Sequence of chain 1.B:
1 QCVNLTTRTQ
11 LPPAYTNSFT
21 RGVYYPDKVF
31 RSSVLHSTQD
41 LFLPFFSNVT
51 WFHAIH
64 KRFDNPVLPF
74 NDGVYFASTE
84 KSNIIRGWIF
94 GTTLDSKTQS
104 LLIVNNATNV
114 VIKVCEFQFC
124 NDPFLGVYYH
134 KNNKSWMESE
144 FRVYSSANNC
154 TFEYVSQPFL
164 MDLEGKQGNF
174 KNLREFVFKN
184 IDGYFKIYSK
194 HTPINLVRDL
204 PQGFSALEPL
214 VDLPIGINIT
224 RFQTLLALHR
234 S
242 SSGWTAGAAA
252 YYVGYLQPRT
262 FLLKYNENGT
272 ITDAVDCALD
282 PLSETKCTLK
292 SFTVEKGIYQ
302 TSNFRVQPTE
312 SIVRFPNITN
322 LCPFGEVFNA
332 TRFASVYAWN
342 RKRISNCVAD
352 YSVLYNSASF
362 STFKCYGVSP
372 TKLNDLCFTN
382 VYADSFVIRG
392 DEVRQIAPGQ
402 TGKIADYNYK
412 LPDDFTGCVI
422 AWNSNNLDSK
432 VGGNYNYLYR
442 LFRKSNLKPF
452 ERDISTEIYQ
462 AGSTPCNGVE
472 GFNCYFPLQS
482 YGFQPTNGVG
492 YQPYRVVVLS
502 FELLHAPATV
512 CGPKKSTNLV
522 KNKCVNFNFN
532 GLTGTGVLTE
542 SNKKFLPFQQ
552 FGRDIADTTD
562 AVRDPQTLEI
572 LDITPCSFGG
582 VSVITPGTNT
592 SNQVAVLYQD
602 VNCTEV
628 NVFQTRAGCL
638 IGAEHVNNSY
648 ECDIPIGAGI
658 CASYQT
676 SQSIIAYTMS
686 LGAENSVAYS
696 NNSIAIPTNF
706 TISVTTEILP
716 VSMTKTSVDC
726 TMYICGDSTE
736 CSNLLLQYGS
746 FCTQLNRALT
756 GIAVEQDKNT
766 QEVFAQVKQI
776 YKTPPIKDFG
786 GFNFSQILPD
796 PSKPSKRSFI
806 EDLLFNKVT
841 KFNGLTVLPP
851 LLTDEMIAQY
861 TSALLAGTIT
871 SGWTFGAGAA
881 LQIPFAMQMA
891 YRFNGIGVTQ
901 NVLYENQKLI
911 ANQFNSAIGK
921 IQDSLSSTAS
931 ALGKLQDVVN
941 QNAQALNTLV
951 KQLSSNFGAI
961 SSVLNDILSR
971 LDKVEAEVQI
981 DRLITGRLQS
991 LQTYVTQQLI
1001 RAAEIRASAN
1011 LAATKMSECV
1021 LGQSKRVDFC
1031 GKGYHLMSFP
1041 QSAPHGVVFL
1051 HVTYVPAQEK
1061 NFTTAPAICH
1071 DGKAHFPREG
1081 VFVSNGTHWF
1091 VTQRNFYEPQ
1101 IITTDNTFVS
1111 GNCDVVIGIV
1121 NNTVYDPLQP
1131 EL

Binding-site contacts:
Ligand atom C2 contacts residue ASN696 of chain 1.A at 2.5 Å.
Ligand atom C3 contacts residue ASN696 of chain 1.A at 3.6 Å.
Ligand atom O3 contacts residue ASP783 of chain 1.B at 3.5 Å (salt-bridge).
Ligand atom O5 contacts residue ASN696 of chain 1.A at 2.4 Å (h-bond).
Ligand atom C3 contacts residue ASP783 of chain 1.B at 4.2 Å.
Ligand atom O6 contacts residue ASN697 of chain 1.A at 4.2 Å.
Ligand atom O3 contacts residue ASN696 of chain 1.A at 3.6 Å.
Ligand atom C7 contacts residue ASN696 of chain 1.A at 4.1 Å.
Ligand atom N2 contacts residue ASN696 of chain 1.A at 3.5 Å (h-bond).
Ligand atom C8 contacts residue ILE1117 of chain 1.A at 4.0 Å (hydrophobic).
Ligand atom C8 contacts residue ASP783 of chain 1.B at 4.5 Å.
Ligand atom C8 contacts residue ASN696 of chain 1.A at 4.0 Å.
Ligand atom C2 contacts residue ASP783 of chain 1.B at 3.6 Å.
Ligand atom O6 contacts residue SER695 of chain 1.A at 4.4 Å.
Ligand atom O5 contacts residue ASP783 of chain 1.B at 3.9 Å.
Ligand atom O7 contacts residue GLY1118 of chain 1.A at 4.3 Å.
Ligand atom C1 contacts residue ASP783 of chain 1.B at 3.4 Å.
Ligand atom C5 contacts residue ASN696 of chain 1.A at 3.6 Å.
Ligand atom C4 contacts residue ASN696 of chain 1.A at 4.2 Å.
Ligand atom C1 contacts residue ASN696 of chain 1.A at 1.4 Å.

The small molecule below binds the protein below.
Small molecule (SMILES): CC(=O)N[C@@H]1[C@@H](O)[C@H](O)[C@@H](CO)O[C@H]1O

Sequence of chain 1.A:
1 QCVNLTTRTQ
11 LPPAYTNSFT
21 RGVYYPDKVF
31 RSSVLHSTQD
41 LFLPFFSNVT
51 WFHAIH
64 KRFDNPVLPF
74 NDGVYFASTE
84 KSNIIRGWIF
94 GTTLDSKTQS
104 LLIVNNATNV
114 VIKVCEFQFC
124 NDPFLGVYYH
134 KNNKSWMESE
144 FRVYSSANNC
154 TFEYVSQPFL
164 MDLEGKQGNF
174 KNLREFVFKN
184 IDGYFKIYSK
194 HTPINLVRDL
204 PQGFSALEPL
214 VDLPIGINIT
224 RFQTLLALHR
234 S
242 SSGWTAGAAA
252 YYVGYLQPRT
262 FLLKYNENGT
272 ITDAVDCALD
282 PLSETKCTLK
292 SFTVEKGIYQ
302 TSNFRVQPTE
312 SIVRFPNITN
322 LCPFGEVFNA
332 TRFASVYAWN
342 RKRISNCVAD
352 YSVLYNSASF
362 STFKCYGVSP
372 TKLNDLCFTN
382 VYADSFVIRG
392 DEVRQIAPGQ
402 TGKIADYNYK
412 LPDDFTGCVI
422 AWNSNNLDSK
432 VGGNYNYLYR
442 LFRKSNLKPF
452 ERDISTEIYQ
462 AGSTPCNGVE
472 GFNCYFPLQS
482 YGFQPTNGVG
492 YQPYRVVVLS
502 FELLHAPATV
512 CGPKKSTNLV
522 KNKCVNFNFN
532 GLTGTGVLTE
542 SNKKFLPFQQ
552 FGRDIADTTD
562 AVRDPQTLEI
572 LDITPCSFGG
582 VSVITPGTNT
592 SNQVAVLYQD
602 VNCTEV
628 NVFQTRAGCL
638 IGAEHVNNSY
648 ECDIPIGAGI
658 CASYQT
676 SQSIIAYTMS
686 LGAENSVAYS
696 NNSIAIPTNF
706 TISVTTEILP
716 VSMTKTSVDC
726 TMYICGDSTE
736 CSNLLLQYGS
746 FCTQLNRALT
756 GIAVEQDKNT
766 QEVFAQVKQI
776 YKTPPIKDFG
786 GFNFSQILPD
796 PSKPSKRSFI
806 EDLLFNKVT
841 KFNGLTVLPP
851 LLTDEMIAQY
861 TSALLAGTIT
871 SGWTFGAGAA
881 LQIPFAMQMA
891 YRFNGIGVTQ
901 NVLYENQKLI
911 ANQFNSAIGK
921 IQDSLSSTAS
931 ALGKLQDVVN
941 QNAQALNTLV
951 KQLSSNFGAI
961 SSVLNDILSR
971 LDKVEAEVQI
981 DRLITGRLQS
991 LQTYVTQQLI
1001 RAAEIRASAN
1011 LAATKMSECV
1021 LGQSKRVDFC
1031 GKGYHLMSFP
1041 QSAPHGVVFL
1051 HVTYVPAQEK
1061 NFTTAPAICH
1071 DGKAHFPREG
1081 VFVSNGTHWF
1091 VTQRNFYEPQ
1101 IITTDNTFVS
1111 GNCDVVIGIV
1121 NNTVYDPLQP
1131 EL